The protein below binds the small molecule below.
Small molecule (SMILES): Nc1ncnc2c1ncn2[C@H]1C[C@H](O)[C@@H](CO[P](=O)(O)O[P](=O)(O)OP(=O)(O)O)O1

Binding-site contacts:
Ligand atom O5' contacts residue THR158 of chain 1.B at 3.5 Å (h-bond).
Ligand atom N7 contacts residue TYR304 of chain 1.B at 2.8 Å (h-bond).
Ligand atom C8 contacts residue TYR304 of chain 1.B at 2.6 Å (hydrophobic).
Ligand atom N7 contacts residue TYR123 of chain 1.B at 3.6 Å.
Ligand atom N7 contacts residue TRP159 of chain 1.B at 3.5 Å.
Ligand atom C1' contacts residue PRO321 of chain 1.B at 3.5 Å (hydrophobic).
Ligand atom O3G contacts residue ASN246 of chain 1.B at 3.3 Å (h-bond).
Ligand atom PB contacts residue LYS157 of chain 1.B at 3.3 Å.
Ligand atom O3' contacts residue ARG322 of chain 1.B at 2.9 Å (salt-bridge).
Ligand atom O3A contacts residue GLY156 of chain 1.B at 2.6 Å (h-bond).
Ligand atom O2A contacts residue THR158 of chain 1.B at 3.1 Å (h-bond).
Ligand atom N6 contacts residue ASN124 of chain 1.B at 2.8 Å (h-bond).
Ligand atom N7 contacts residue LEU300 of chain 1.B at 3.6 Å.
Ligand atom C5 contacts residue TRP159 of chain 1.B at 3.6 Å (hydrophobic).
Ligand atom N6 contacts residue TYR123 of chain 1.B at 3.5 Å (h-bond).
Ligand atom O1B contacts residue THR158 of chain 1.B at 3.4 Å (h-bond).
Ligand atom O2B contacts residue GLY156 of chain 1.B at 3.4 Å (h-bond).
Ligand atom O4' contacts residue PRO321 of chain 1.B at 3.6 Å.
Ligand atom O3A contacts residue LYS157 of chain 1.B at 3.3 Å (salt-bridge).
Ligand atom C8 contacts residue SER325 of chain 1.B at 2.5 Å.
Ligand atom PA contacts residue GLY156 of chain 1.B at 3.4 Å.
Ligand atom O1A contacts residue ARG322 of chain 1.B at 3.4 Å (salt-bridge).
Ligand atom O2B contacts residue LYS157 of chain 1.B at 2.1 Å.
Ligand atom C2' contacts residue SER325 of chain 1.B at 2.9 Å.
Ligand atom O5' contacts residue TRP159 of chain 1.B at 3.4 Å.
Ligand atom N7 contacts residue SER325 of chain 1.B at 3.6 Å (h-bond).
Ligand atom C4 contacts residue PRO321 of chain 1.B at 3.6 Å (hydrophobic).
Ligand atom N9 contacts residue SER325 of chain 1.B at 3.0 Å (h-bond).
Ligand atom O1A contacts residue GLY154 of chain 1.B at 3.5 Å.
Ligand atom C5' contacts residue TRP159 of chain 1.B at 3.1 Å (hydrophobic).
Ligand atom C1' contacts residue SER325 of chain 1.B at 3.0 Å.
Ligand atom O3G contacts residue ARG267 of chain 1.B at 3.4 Å (salt-bridge).
Ligand atom O5' contacts residue GLY156 of chain 1.B at 2.8 Å.
Ligand atom O3B contacts residue LYS157 of chain 1.B at 3.5 Å (salt-bridge).
Ligand atom N3 contacts residue PRO321 of chain 1.B at 3.2 Å.
Ligand atom C6 contacts residue ASN124 of chain 1.B at 3.6 Å.
Ligand atom O3B contacts residue GLY154 of chain 1.B at 3.0 Å (h-bond).
Ligand atom N6 contacts residue VAL125 of chain 1.B at 2.3 Å (h-bond).
Ligand atom PG contacts residue ARG267 of chain 1.B at 3.7 Å.
Ligand atom O1G contacts residue ARG267 of chain 1.B at 2.7 Å.

Sequence of chain 1.B:
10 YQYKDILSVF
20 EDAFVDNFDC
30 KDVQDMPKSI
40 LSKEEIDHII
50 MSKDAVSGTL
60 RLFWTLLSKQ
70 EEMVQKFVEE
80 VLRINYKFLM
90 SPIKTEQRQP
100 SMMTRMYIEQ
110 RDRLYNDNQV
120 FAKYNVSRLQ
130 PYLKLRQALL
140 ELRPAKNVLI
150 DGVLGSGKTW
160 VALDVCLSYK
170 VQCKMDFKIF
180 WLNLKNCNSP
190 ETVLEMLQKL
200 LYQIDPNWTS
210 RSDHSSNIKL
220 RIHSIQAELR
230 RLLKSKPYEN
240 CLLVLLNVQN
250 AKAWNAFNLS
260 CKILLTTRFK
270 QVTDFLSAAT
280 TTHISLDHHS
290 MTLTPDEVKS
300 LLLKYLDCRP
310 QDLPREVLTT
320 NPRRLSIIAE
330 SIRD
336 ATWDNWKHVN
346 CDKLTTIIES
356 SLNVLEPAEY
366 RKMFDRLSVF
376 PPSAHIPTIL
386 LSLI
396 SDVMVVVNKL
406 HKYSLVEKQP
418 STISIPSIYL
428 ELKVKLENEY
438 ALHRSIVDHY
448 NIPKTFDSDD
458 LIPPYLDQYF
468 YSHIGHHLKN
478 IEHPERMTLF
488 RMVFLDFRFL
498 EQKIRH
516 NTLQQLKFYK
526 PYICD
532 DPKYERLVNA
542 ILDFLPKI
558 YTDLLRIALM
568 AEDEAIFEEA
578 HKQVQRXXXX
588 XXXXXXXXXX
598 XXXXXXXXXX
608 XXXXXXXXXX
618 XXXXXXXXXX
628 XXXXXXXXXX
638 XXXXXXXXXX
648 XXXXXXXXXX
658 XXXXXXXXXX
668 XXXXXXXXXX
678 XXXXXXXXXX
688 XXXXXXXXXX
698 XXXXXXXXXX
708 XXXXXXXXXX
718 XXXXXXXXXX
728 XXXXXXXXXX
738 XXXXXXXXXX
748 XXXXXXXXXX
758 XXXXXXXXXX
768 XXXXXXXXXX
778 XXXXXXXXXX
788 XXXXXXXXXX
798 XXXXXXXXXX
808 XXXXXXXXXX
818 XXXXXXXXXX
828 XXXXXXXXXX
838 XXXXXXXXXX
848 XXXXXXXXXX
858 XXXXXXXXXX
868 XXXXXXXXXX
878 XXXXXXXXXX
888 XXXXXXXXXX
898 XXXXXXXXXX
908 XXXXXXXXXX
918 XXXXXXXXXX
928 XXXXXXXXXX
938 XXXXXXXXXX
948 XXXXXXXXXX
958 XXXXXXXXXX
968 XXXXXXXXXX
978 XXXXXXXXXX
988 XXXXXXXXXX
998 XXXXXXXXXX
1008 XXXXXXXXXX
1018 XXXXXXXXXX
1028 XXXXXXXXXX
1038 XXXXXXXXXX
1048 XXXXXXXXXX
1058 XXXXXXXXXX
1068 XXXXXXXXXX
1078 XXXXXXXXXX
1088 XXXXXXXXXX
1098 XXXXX